Binding-site contacts:
Ligand atom O2A contacts residue GLU402 of chain 1.B at 3.5 Å (salt-bridge).
Ligand atom C4 contacts residue THR397 of chain 1.B at 3.5 Å.
Ligand atom C1' contacts residue ASN930 of chain 1.B at 3.4 Å.
Ligand atom O2B contacts residue GLU959 of chain 1.B at 3.7 Å.
Ligand atom O4' contacts residue THR397 of chain 1.B at 3.2 Å.
Ligand atom O2' contacts residue ASN930 of chain 1.B at 3.1 Å (h-bond).
Ligand atom O1A contacts residue HIS49 of chain 1.B at 3.0 Å (h-bond).
Ligand atom C2 contacts residue ILE398 of chain 1.B at 3.7 Å (hydrophobic).
Ligand atom C5' contacts residue HIS49 of chain 1.B at 3.7 Å.
Ligand atom C8 contacts residue HIS49 of chain 1.B at 3.5 Å.
Ligand atom C5 contacts residue ILE47 of chain 1.B at 3.5 Å (hydrophobic).
Ligand atom N7 contacts residue HIS49 of chain 1.B at 2.8 Å (h-bond).
Ligand atom C2 contacts residue SER88 of chain 1.B at 3.0 Å.
Ligand atom C6 contacts residue HIS49 of chain 1.B at 3.7 Å.
Ligand atom O3' contacts residue ASN930 of chain 1.B at 2.7 Å (h-bond).
Ligand atom N6 contacts residue ILE47 of chain 1.B at 2.5 Å (h-bond).
Ligand atom C2' contacts residue ASN930 of chain 1.B at 3.7 Å.
Ligand atom N1 contacts residue ILE398 of chain 1.B at 3.7 Å.
Ligand atom N7 contacts residue GLU48 of chain 1.B at 3.7 Å.
Ligand atom N3 contacts residue THR397 of chain 1.B at 3.2 Å (h-bond).
Ligand atom N7 contacts residue ASN708 of chain 1.B at 3.4 Å (h-bond).
Ligand atom O1A contacts residue HIS401 of chain 1.B at 3.7 Å.
Ligand atom C1' contacts residue THR397 of chain 1.B at 3.4 Å.
Ligand atom O2B contacts residue HIS956 of chain 1.B at 3.3 Å (h-bond).
Ligand atom C5 contacts residue HIS49 of chain 1.B at 3.4 Å.
Ligand atom O5' contacts residue GLU402 of chain 1.B at 3.5 Å (salt-bridge).
Ligand atom O4' contacts residue HIS49 of chain 1.B at 3.0 Å.
Ligand atom N1 contacts residue SER88 of chain 1.B at 3.0 Å (h-bond).
Ligand atom O2' contacts residue GLU927 of chain 1.B at 3.3 Å.
Ligand atom N3B contacts residue HIS956 of chain 1.B at 3.2 Å (h-bond).
Ligand atom O5' contacts residue HIS49 of chain 1.B at 3.5 Å (h-bond).
Ligand atom N6 contacts residue ASP50 of chain 1.B at 3.2 Å (salt-bridge).
Ligand atom N7 contacts residue ILE47 of chain 1.B at 3.3 Å (h-bond).
Ligand atom N6 contacts residue HIS49 of chain 1.B at 3.3 Å (h-bond).
Ligand atom C6 contacts residue ILE47 of chain 1.B at 3.3 Å (hydrophobic).
Ligand atom C3' contacts residue GLU927 of chain 1.B at 3.7 Å.
Ligand atom C3' contacts residue ASN930 of chain 1.B at 3.7 Å.
Ligand atom O2A contacts residue HIS401 of chain 1.B at 2.8 Å (h-bond).
Ligand atom O2B contacts residue SER957 of chain 1.B at 3.3 Å.
Ligand atom C5 contacts residue ASN708 of chain 1.B at 3.7 Å.

Sequence of chain 1.B:
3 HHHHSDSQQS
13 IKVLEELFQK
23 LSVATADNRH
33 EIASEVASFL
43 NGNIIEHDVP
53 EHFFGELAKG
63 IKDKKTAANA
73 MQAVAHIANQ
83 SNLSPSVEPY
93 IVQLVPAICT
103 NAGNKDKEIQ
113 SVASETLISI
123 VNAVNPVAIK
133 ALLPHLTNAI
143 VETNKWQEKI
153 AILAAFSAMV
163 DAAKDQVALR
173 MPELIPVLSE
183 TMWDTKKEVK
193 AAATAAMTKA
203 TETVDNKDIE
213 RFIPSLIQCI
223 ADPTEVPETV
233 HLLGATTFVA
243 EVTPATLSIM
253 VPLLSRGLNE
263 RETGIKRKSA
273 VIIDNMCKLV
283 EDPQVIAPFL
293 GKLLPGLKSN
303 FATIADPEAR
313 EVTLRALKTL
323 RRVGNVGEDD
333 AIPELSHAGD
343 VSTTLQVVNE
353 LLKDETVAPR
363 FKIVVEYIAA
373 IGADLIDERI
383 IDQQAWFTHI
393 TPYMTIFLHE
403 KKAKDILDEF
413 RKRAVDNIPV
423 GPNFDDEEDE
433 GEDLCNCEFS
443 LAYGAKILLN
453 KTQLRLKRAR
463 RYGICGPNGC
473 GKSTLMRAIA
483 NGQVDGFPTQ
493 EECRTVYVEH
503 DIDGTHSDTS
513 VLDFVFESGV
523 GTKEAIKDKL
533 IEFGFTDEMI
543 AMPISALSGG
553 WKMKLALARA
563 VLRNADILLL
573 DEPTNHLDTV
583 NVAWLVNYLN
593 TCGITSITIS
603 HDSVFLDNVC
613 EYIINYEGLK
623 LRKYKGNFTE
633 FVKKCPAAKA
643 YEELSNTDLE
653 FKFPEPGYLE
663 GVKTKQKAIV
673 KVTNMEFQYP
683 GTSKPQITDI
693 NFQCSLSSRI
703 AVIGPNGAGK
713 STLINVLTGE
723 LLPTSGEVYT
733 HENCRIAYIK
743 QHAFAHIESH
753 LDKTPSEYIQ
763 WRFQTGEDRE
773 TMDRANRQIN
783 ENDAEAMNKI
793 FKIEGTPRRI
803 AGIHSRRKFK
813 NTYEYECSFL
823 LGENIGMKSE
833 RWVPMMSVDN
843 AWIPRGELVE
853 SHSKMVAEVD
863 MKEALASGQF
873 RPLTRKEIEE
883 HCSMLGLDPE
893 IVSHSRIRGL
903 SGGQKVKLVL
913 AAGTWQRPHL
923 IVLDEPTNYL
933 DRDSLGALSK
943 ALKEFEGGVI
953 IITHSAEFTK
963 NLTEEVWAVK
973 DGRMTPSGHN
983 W

This small molecule binds to this protein.
Small molecule (SMILES): Nc1ncnc2c1ncn2[C@@H]1O[C@H](CO[P](=O)(O)O[P](=O)(O)NP(=O)(O)O)[C@@H](O)[C@H]1O